The protein below binds the small molecule below.
Small molecule (SMILES): O=C(O)Cc1csc(Nc2cccc(CNC(=O)c3cc(Br)ccc3O)c2)n1

Sequence of chain 1.A:
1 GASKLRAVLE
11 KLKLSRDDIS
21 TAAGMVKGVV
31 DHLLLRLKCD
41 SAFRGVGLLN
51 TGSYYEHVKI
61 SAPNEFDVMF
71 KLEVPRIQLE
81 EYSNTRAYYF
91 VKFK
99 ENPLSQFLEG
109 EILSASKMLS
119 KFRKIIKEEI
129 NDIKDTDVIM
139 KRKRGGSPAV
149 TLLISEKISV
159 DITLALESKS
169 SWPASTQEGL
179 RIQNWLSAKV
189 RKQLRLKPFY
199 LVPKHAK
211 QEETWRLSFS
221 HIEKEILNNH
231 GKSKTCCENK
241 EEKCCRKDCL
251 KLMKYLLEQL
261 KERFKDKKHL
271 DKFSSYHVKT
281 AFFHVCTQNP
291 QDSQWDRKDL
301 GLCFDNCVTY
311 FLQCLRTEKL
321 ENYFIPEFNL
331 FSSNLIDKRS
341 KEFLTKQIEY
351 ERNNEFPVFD

Binding-site contacts:
Ligand atom C6 contacts residue TYR276 of chain 1.A at 3.9 Å (hydrophobic).
Ligand atom N18 contacts residue LEU217 of chain 1.A at 3.4 Å (h-bond).
Ligand atom O9 contacts residue LYS202 of chain 1.A at 3.8 Å.
Ligand atom C13 contacts residue ARG216 of chain 1.A at 3.8 Å.
Ligand atom C17 contacts residue ASN322 of chain 1.A at 3.8 Å.
Ligand atom C5 contacts residue ARG216 of chain 1.A at 3.9 Å.
Ligand atom O22 contacts residue PHE219 of chain 1.A at 2.8 Å (h-bond).
Ligand atom BR26 contacts residue LYS279 of chain 1.A at 3.6 Å.
Ligand atom C15 contacts residue ALA87 of chain 1.A at 3.6 Å (hydrophobic).
Ligand atom O28 contacts residue PHE324 of chain 1.A at 3.6 Å.
Ligand atom C17 contacts residue ILE325 of chain 1.A at 3.9 Å (hydrophobic).
Ligand atom C16 contacts residue PHE328 of chain 1.A at 3.7 Å (hydrophobic).
Ligand atom C21 contacts residue PHE219 of chain 1.A at 3.6 Å (hydrophobic).
Ligand atom O22 contacts residue SER218 of chain 1.A at 3.5 Å.
Ligand atom C15 contacts residue ARG216 of chain 1.A at 3.9 Å.
Ligand atom C24 contacts residue TYR276 of chain 1.A at 3.8 Å (hydrophobic).
Ligand atom S1 contacts residue ARG216 of chain 1.A at 3.4 Å (salt-bridge).
Ligand atom C24 contacts residue GLU223 of chain 1.A at 3.3 Å.
Ligand atom C11 contacts residue ARG216 of chain 1.A at 3.7 Å.
Ligand atom C12 contacts residue ARG216 of chain 1.A at 3.5 Å.
Ligand atom C14 contacts residue ILE325 of chain 1.A at 3.8 Å (hydrophobic).
Ligand atom C19 contacts residue ASN322 of chain 1.A at 3.9 Å.
Ligand atom C5 contacts residue TYR276 of chain 1.A at 3.4 Å (hydrophobic).
Ligand atom N3 contacts residue ARG216 of chain 1.A at 3.8 Å.
Ligand atom C23 contacts residue PHE219 of chain 1.A at 3.8 Å (hydrophobic).
Ligand atom C4 contacts residue TYR276 of chain 1.A at 3.7 Å (hydrophobic).
Ligand atom C17 contacts residue LEU217 of chain 1.A at 3.2 Å (hydrophobic).
Ligand atom C15 contacts residue PHE328 of chain 1.A at 3.5 Å (hydrophobic).
Ligand atom O9 contacts residue SER145 of chain 1.A at 3.8 Å.
Ligand atom O28 contacts residue ASN322 of chain 1.A at 2.8 Å (h-bond).
Ligand atom C27 contacts residue PHE324 of chain 1.A at 3.6 Å (hydrophobic).
Ligand atom C23 contacts residue SER220 of chain 1.A at 3.6 Å.
Ligand atom C14 contacts residue ASN322 of chain 1.A at 3.5 Å.
Ligand atom O8 contacts residue LYS202 of chain 1.A at 3.6 Å.
Ligand atom C13 contacts residue ASN322 of chain 1.A at 3.5 Å.
Ligand atom N18 contacts residue PHE219 of chain 1.A at 3.6 Å.
Ligand atom C14 contacts residue ALA87 of chain 1.A at 3.6 Å (hydrophobic).
Ligand atom C2 contacts residue ARG216 of chain 1.A at 3.5 Å.
Ligand atom C16 contacts residue ARG216 of chain 1.A at 3.7 Å.
Ligand atom O9 contacts residue ARG216 of chain 1.A at 3.6 Å.